Sequence of chain 1.A:
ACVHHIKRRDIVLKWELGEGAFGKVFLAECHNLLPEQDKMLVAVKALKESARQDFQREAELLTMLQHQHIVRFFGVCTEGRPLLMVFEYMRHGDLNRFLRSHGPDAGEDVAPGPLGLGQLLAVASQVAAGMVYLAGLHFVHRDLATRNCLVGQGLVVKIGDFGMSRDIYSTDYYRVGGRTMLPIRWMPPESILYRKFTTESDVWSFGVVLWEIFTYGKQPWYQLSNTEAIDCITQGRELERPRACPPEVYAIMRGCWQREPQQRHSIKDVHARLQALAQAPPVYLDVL

Binding-site contacts:
Ligand atom C8 contacts residue MET108 of chain 1.A at 3.5 Å (hydrophobic).
Ligand atom C15 contacts residue GLU76 of chain 1.A at 3.6 Å.
Ligand atom C12 contacts residue PHE105 of chain 1.A at 3.4 Å (hydrophobic).
Ligand atom C14 contacts residue GLU76 of chain 1.A at 3.4 Å.
Ligand atom C9 contacts residue LEU173 of chain 1.A at 3.3 Å (hydrophobic).
Ligand atom C15 contacts residue LEU80 of chain 1.A at 3.7 Å (hydrophobic).
Ligand atom N3 contacts residue MET108 of chain 1.A at 2.9 Å (h-bond).
Ligand atom F2 contacts residue LEU83 of chain 1.A at 3.4 Å.
Ligand atom C5 contacts residue LEU173 of chain 1.A at 3.5 Å (hydrophobic).
Ligand atom C11 contacts residue PHE105 of chain 1.A at 3.3 Å (hydrophobic).
Ligand atom O1 contacts residue ASP184 of chain 1.A at 3.0 Å (salt-bridge).
Ligand atom F1 contacts residue HIS164 of chain 1.A at 3.3 Å.
Ligand atom F1 contacts residue GLY183 of chain 1.A at 3.1 Å.
Ligand atom C9 contacts residue GLU106 of chain 1.A at 3.4 Å.
Ligand atom O1 contacts residue PHE185 of chain 1.A at 3.1 Å.
Ligand atom C13 contacts residue PHE105 of chain 1.A at 3.6 Å (hydrophobic).
Ligand atom N4 contacts residue LEU173 of chain 1.A at 3.5 Å.
Ligand atom C15 contacts residue ASP184 of chain 1.A at 3.6 Å.
Ligand atom N5 contacts residue PHE185 of chain 1.A at 3.7 Å.
Ligand atom F3 contacts residue ILE182 of chain 1.A at 3.5 Å.
Ligand atom N6 contacts residue ASP184 of chain 1.A at 3.3 Å (salt-bridge).
Ligand atom F3 contacts residue LEU83 of chain 1.A at 3.6 Å.
Ligand atom C13 contacts residue GLU76 of chain 1.A at 3.2 Å.
Ligand atom N3 contacts residue TYR107 of chain 1.A at 3.6 Å.
Ligand atom O1 contacts residue GLY183 of chain 1.A at 3.5 Å.
Ligand atom C3 contacts residue PHE185 of chain 1.A at 3.6 Å (hydrophobic).
Ligand atom C21 contacts residue ASP184 of chain 1.A at 3.3 Å.
Ligand atom C11 contacts residue VAL89 of chain 1.A at 3.7 Å (hydrophobic).
Ligand atom F3 contacts residue ILE88 of chain 1.A at 3.5 Å.
Ligand atom C16 contacts residue GLU76 of chain 1.A at 3.5 Å.
Ligand atom C14 contacts residue ASP184 of chain 1.A at 3.3 Å.
Ligand atom F1 contacts residue ASP184 of chain 1.A at 3.7 Å.
Ligand atom C4 contacts residue LEU173 of chain 1.A at 3.6 Å (hydrophobic).
Ligand atom N6 contacts residue GLU76 of chain 1.A at 2.7 Å (salt-bridge).
Ligand atom N3 contacts residue GLU106 of chain 1.A at 3.6 Å (salt-bridge).
Ligand atom N5 contacts residue PHE105 of chain 1.A at 3.5 Å.
Ligand atom C10 contacts residue PHE105 of chain 1.A at 3.5 Å (hydrophobic).
Ligand atom N1 contacts residue PHE185 of chain 1.A at 3.4 Å.
Ligand atom C2 contacts residue PHE185 of chain 1.A at 3.5 Å (hydrophobic).
Ligand atom N4 contacts residue PHE105 of chain 1.A at 3.7 Å.

This protein binds this small molecule.
Small molecule (SMILES): Cc1nc2nc(-c3cccnc3)nn2c(C)c1CC(=O)Nc1cccc(C(F)(F)F)c1